This small molecule binds to this protein.
Small molecule (SMILES): CC(=O)N[C@H]1[C@H](O[C@H]2[C@H](O)[C@@H](NC(C)=O)CO[C@@H]2CO)O[C@H](CO)[C@@H](O)[C@@H]1O

Sequence of chain 1.B:
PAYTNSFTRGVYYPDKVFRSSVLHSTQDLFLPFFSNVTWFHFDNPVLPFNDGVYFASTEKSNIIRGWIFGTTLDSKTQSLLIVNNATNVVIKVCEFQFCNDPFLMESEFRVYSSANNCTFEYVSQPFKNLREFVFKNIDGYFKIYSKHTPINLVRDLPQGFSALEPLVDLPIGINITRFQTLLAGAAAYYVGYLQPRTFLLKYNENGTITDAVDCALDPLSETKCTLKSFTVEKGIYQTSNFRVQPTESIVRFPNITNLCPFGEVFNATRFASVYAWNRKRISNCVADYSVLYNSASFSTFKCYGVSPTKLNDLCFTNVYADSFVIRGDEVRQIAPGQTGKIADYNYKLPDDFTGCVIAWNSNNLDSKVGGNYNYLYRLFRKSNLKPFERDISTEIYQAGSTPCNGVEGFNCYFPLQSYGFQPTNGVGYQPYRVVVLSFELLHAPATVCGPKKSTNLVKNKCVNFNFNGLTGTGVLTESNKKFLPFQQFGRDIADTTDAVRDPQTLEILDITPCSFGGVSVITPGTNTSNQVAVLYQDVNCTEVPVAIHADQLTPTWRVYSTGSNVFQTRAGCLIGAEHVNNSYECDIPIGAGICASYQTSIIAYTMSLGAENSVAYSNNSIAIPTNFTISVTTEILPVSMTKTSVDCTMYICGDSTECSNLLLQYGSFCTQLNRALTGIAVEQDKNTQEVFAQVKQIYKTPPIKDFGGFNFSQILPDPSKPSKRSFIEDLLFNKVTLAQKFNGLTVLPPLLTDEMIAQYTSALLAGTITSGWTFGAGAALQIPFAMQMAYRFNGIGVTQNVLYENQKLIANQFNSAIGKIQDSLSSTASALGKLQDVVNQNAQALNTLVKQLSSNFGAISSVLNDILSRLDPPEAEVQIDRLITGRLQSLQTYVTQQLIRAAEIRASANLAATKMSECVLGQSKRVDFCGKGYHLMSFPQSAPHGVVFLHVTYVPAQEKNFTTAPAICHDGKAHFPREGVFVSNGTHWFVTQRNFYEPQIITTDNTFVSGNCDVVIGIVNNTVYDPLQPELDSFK

Binding-site contacts:
Ligand atom N2 contacts residue ASN1134 of chain 1.B at 3.8 Å.
Ligand atom O5 contacts residue ASN1134 of chain 1.B at 4.1 Å.
Ligand atom C2 contacts residue ASN1134 of chain 1.B at 3.7 Å.
Ligand atom C1 contacts residue ASN1134 of chain 1.B at 3.4 Å.